Sequence of chain 1.B:
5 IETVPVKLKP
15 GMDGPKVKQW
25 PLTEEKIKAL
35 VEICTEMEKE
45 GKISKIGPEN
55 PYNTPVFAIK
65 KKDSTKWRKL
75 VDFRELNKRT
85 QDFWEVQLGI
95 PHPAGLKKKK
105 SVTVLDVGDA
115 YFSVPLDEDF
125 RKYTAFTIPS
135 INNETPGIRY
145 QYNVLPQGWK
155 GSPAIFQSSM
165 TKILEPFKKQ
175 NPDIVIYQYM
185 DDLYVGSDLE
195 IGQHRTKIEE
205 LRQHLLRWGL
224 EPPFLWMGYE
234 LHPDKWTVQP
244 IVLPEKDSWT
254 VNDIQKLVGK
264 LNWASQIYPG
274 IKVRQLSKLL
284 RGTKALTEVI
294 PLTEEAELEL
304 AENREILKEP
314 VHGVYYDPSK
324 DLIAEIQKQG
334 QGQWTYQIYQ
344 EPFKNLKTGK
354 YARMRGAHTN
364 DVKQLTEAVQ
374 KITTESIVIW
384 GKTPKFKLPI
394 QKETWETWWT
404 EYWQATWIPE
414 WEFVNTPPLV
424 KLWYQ

The protein below binds the small molecule below.
Small molecule (SMILES): Brc1cn[nH]c1

Binding-site contacts:
Ligand atom BR4 contacts residue LEU209 of chain 1.B at 3.3 Å.
Ligand atom C3 contacts residue TRP212 of chain 1.B at 3.4 Å (hydrophobic).
Ligand atom C3 contacts residue LEU210 of chain 1.B at 4.5 Å (hydrophobic).
Ligand atom C5 contacts residue VAL111 of chain 1.B at 4.1 Å (hydrophobic).
Ligand atom C4 contacts residue ALA114 of chain 1.B at 3.6 Å (hydrophobic).
Ligand atom C5 contacts residue ALA114 of chain 1.B at 3.6 Å (hydrophobic).
Ligand atom N1 contacts residue LEU209 of chain 1.B at 4.3 Å.
Ligand atom N2 contacts residue LEU209 of chain 1.B at 3.6 Å (h-bond).
Ligand atom N1 contacts residue PRO225 of chain 1.B at 4.2 Å.
Ligand atom C4 contacts residue LEU209 of chain 1.B at 3.2 Å (hydrophobic).
Ligand atom BR4 contacts residue ILE167 of chain 1.B at 3.9 Å.
Ligand atom C3 contacts residue LEU209 of chain 1.B at 3.2 Å (hydrophobic).
Ligand atom C4 contacts residue TRP212 of chain 1.B at 4.0 Å (hydrophobic).
Ligand atom N2 contacts residue TRP212 of chain 1.B at 4.3 Å.
Ligand atom BR4 contacts residue TRP212 of chain 1.B at 4.2 Å.
Ligand atom BR4 contacts residue PHE160 of chain 1.B at 4.4 Å.
Ligand atom N1 contacts residue LEU228 of chain 1.B at 3.6 Å.
Ligand atom BR4 contacts residue MET164 of chain 1.B at 4.1 Å.
Ligand atom N2 contacts residue LEU228 of chain 1.B at 3.8 Å.
Ligand atom BR4 contacts residue ALA114 of chain 1.B at 3.4 Å.
Ligand atom C5 contacts residue LEU209 of chain 1.B at 3.8 Å (hydrophobic).
Ligand atom N2 contacts residue LEU210 of chain 1.B at 4.3 Å.